The protein below binds the small molecule below.
Small molecule (SMILES): CC(=O)N[C@H]1[C@H](O[C@H]2[C@H](O)[C@@H](NC(C)=O)CO[C@@H]2CO)O[C@H](CO)[C@@H](O[C@@H]2O[C@H](CO)[C@@H](O)[C@H](O)[C@@H]2O)[C@@H]1O

Binding-site contacts:
Ligand atom C8 contacts residue NAG2 of chain 1.M at 4.4 Å.
Ligand atom C1 contacts residue SER355 of chain 1.A at 3.2 Å.
Ligand atom C6 contacts residue SER355 of chain 1.A at 3.4 Å.
Ligand atom O5 contacts residue SER355 of chain 1.A at 2.9 Å (h-bond).
Ligand atom C3 contacts residue NAG2 of chain 1.M at 3.8 Å.
Ligand atom C7 contacts residue NAG2 of chain 1.M at 4.2 Å.
Ligand atom C5 contacts residue ASN353 of chain 1.A at 3.6 Å.
Ligand atom C6 contacts residue BMA3 of chain 1.M at 4.2 Å.
Ligand atom C3 contacts residue ASN353 of chain 1.A at 3.8 Å.
Ligand atom C4 contacts residue ASN353 of chain 1.A at 4.1 Å.
Ligand atom C3 contacts residue NAG1 of chain 1.M at 4.3 Å.
Ligand atom N2 contacts residue NAG2 of chain 1.M at 3.8 Å.
Ligand atom C2 contacts residue NAG1 of chain 1.M at 4.1 Å.
Ligand atom O7 contacts residue NAG1 of chain 1.M at 4.0 Å.
Ligand atom C1 contacts residue ASN353 of chain 1.A at 1.4 Å.
Ligand atom C5 contacts residue SER355 of chain 1.A at 3.1 Å.
Ligand atom C8 contacts residue NAG1 of chain 1.M at 3.3 Å.
Ligand atom O7 contacts residue ASN353 of chain 1.A at 3.7 Å.
Ligand atom C1 contacts residue NAG1 of chain 1.M at 4.4 Å.
Ligand atom C2 contacts residue ASN353 of chain 1.A at 2.5 Å.
Ligand atom O5 contacts residue ASN353 of chain 1.A at 2.3 Å (h-bond).
Ligand atom C2 contacts residue NAG2 of chain 1.M at 4.1 Å.
Ligand atom O6 contacts residue NAG2 of chain 1.M at 4.0 Å.
Ligand atom N2 contacts residue ASN353 of chain 1.A at 3.0 Å (h-bond).
Ligand atom N2 contacts residue NAG1 of chain 1.M at 3.0 Å (h-bond).
Ligand atom O3 contacts residue NAG2 of chain 1.M at 2.9 Å (h-bond).
Ligand atom C7 contacts residue NAG1 of chain 1.M at 3.6 Å.
Ligand atom C7 contacts residue ASN353 of chain 1.A at 3.6 Å.
Ligand atom O4 contacts residue NAG1 of chain 1.M at 4.5 Å.
Ligand atom O6 contacts residue BMA3 of chain 1.M at 3.6 Å (h-bond).

Sequence of chain 1.A:
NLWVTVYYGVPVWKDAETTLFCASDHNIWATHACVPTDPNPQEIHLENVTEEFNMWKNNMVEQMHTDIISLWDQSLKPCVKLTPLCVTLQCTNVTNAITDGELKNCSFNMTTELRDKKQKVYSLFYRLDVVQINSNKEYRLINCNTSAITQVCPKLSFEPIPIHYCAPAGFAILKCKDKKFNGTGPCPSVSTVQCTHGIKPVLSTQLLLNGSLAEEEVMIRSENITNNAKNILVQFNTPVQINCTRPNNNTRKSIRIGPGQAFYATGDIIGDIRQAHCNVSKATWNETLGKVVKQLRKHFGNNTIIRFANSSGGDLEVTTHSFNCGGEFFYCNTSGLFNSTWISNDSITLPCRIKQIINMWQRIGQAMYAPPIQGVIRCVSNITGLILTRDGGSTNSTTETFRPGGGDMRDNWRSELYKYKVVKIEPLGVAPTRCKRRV